Sequence of chain 4.A:
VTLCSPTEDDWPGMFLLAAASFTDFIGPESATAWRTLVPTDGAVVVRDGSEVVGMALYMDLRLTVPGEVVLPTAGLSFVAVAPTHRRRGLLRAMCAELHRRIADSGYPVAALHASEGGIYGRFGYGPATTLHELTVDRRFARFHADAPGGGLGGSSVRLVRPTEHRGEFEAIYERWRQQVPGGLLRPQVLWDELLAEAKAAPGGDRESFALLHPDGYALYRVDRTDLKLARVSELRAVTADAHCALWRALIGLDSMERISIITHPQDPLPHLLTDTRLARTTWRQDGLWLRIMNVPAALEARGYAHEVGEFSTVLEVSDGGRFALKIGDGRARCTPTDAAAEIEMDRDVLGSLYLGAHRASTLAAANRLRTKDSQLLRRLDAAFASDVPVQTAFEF

Binding-site contacts:
Ligand atom C05 contacts residue TRP56 of chain 4.A at 3.5 Å (hydrophobic).
Ligand atom N11 contacts residue SO41 of chain 4.J at 3.5 Å (h-bond).
Ligand atom C16 contacts residue ASP46 of chain 4.A at 3.7 Å.
Ligand atom C13 contacts residue SO41 of chain 4.J at 3.8 Å.
Ligand atom C03 contacts residue TRP56 of chain 4.A at 3.5 Å (hydrophobic).
Ligand atom C25 contacts residue PHE47 of chain 4.A at 3.6 Å (hydrophobic).
Ligand atom F07 contacts residue LEU83 of chain 4.A at 3.6 Å.
Ligand atom C09 contacts residue TRP56 of chain 4.A at 3.8 Å (hydrophobic).
Ligand atom C08 contacts residue TRP56 of chain 4.A at 3.9 Å (hydrophobic).
Ligand atom N24 contacts residue ILE48 of chain 4.A at 3.9 Å.
Ligand atom C22 contacts residue ASP46 of chain 4.A at 3.5 Å.
Ligand atom C02 contacts residue TRP56 of chain 4.A at 3.8 Å (hydrophobic).
Ligand atom C22 contacts residue SER52 of chain 4.A at 3.6 Å.
Ligand atom F07 contacts residue TRP33 of chain 4.A at 3.8 Å.
Ligand atom C05 contacts residue ALA53 of chain 4.A at 3.5 Å (hydrophobic).
Ligand atom C18 contacts residue ASP46 of chain 4.A at 3.2 Å.
Ligand atom C10 contacts residue SO41 of chain 4.J at 2.9 Å.
Ligand atom C09 contacts residue SER103 of chain 4.A at 3.8 Å.
Ligand atom C15 contacts residue SO41 of chain 4.J at 3.3 Å.
Ligand atom C14 contacts residue SO41 of chain 4.J at 3.1 Å.
Ligand atom C08 contacts residue LEU83 of chain 4.A at 3.7 Å (hydrophobic).
Ligand atom O01 contacts residue PHE422 of chain 4.A at 3.5 Å (h-bond).
Ligand atom C04 contacts residue TRP56 of chain 4.A at 3.4 Å (hydrophobic).
Ligand atom C06 contacts residue TRP56 of chain 4.A at 3.7 Å (hydrophobic).
Ligand atom F07 contacts residue VAL60 of chain 4.A at 3.8 Å.
Ligand atom C19 contacts residue ASP46 of chain 4.A at 3.5 Å.
Ligand atom C03 contacts residue PHE104 of chain 4.A at 3.8 Å (hydrophobic).
Ligand atom F07 contacts residue ARG57 of chain 4.A at 3.4 Å.
Ligand atom C22 contacts residue ILE48 of chain 4.A at 3.0 Å (hydrophobic).
Ligand atom C23 contacts residue ILE48 of chain 4.A at 2.9 Å (hydrophobic).
Ligand atom O01 contacts residue TRP56 of chain 4.A at 3.3 Å.
Ligand atom O01 contacts residue SER103 of chain 4.A at 3.6 Å (h-bond).
Ligand atom C10 contacts residue PHE104 of chain 4.A at 3.8 Å (hydrophobic).
Ligand atom C26 contacts residue PHE104 of chain 4.A at 3.7 Å (hydrophobic).
Ligand atom C04 contacts residue PHE104 of chain 4.A at 3.5 Å (hydrophobic).
Ligand atom C23 contacts residue SER52 of chain 4.A at 3.2 Å.
Ligand atom C09 contacts residue MET85 of chain 4.A at 3.9 Å (hydrophobic).
Ligand atom C02 contacts residue SER103 of chain 4.A at 3.8 Å.
Ligand atom F17 contacts residue GLU421 of chain 4.A at 3.3 Å.
Ligand atom C21 contacts residue ASP46 of chain 4.A at 3.4 Å.

This small molecule binds to this protein.
Small molecule (SMILES): O=C(C[n+]1ccn2cccc2c1-c1ccc(F)cc1)c1ccc(F)cc1